A small-molecule ligand and the protein it binds are described below.
Small molecule (SMILES): CC(=O)N[C@@H]1[C@@H](O)[C@H](O)[C@@H](CO)O[C@H]1O

Sequence of chain 1.B:
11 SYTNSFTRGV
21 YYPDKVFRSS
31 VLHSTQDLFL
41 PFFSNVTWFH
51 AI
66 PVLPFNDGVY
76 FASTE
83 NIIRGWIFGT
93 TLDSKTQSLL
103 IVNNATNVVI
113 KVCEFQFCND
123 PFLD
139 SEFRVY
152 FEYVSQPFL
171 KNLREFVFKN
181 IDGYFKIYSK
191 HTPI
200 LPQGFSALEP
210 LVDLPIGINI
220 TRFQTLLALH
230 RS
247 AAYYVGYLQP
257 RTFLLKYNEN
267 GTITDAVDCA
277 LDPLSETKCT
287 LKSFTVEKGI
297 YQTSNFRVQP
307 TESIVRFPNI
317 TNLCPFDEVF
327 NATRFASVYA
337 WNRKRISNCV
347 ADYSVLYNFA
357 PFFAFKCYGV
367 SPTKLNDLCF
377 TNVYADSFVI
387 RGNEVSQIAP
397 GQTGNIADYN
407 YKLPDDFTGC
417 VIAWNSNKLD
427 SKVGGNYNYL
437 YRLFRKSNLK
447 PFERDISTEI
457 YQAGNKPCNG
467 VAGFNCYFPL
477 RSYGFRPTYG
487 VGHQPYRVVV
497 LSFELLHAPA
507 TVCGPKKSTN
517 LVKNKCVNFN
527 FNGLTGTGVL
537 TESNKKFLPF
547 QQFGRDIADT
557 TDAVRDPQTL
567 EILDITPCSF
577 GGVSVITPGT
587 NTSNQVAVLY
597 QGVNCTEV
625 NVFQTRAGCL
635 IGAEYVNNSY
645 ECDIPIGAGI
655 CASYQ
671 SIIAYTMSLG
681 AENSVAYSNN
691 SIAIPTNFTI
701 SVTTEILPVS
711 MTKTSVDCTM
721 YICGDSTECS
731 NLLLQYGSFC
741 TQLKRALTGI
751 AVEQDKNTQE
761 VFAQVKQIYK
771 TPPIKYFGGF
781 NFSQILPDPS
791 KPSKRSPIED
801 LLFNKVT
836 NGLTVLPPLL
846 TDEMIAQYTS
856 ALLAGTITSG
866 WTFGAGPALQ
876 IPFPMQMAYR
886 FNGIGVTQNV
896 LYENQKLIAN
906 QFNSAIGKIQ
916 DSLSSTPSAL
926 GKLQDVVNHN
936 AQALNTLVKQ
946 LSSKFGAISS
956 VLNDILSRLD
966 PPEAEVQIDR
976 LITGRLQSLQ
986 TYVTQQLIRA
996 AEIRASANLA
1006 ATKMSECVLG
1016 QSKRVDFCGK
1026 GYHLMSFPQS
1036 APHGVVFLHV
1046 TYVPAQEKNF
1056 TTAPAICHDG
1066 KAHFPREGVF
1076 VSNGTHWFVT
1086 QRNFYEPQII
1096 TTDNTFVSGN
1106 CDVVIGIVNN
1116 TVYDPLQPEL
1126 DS

Binding-site contacts:
Ligand atom C1 contacts residue ASN327 of chain 1.B at 1.4 Å.
Ligand atom O5 contacts residue ASN327 of chain 1.B at 2.4 Å (h-bond).
Ligand atom C8 contacts residue ASN354 of chain 1.B at 3.7 Å.
Ligand atom C8 contacts residue PHE355 of chain 1.B at 3.7 Å (hydrophobic).
Ligand atom C7 contacts residue ASN327 of chain 1.B at 3.7 Å.
Ligand atom C2 contacts residue ASN327 of chain 1.B at 2.4 Å.
Ligand atom O7 contacts residue ASN327 of chain 1.B at 4.0 Å.
Ligand atom C3 contacts residue ASN327 of chain 1.B at 3.8 Å.
Ligand atom N2 contacts residue ASN327 of chain 1.B at 2.9 Å (h-bond).
Ligand atom C5 contacts residue ASN327 of chain 1.B at 3.7 Å.
Ligand atom C4 contacts residue ASN327 of chain 1.B at 4.2 Å.
Ligand atom C7 contacts residue PHE355 of chain 1.B at 3.9 Å (hydrophobic).
Ligand atom O7 contacts residue PHE355 of chain 1.B at 4.1 Å.